The protein below binds the small molecule below.
Small molecule (SMILES): CC(=O)N[C@@H]1[C@@H](O)[C@H](O)[C@@H](CO)O[C@H]1O

Sequence of chain 1.C:
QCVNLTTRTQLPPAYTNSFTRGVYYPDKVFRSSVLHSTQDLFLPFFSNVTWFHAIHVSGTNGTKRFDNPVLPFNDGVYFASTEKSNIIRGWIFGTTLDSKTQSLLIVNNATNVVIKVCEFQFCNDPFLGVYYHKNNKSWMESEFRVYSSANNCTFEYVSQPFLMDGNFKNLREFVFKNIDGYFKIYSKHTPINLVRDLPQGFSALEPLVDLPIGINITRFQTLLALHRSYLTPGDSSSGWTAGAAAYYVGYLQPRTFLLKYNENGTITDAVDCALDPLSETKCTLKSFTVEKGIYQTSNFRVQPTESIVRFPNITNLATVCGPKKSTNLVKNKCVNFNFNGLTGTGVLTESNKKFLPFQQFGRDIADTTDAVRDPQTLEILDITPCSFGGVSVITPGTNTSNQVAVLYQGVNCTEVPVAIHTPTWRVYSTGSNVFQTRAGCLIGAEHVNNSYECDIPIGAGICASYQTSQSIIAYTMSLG

Binding-site contacts:
Ligand atom C4 contacts residue ASN603 of chain 1.C at 4.2 Å.
Ligand atom C7 contacts residue THR605 of chain 1.C at 3.7 Å.
Ligand atom O6 contacts residue ASN603 of chain 1.C at 4.1 Å.
Ligand atom C3 contacts residue ASN603 of chain 1.C at 3.8 Å.
Ligand atom O7 contacts residue ASN603 of chain 1.C at 4.3 Å.
Ligand atom N2 contacts residue ASN603 of chain 1.C at 2.8 Å (h-bond).
Ligand atom C2 contacts residue THR605 of chain 1.C at 4.3 Å.
Ligand atom C5 contacts residue ASN603 of chain 1.C at 3.7 Å.
Ligand atom C7 contacts residue ASN603 of chain 1.C at 3.8 Å.
Ligand atom C2 contacts residue ASN603 of chain 1.C at 2.4 Å.
Ligand atom N2 contacts residue THR605 of chain 1.C at 4.3 Å.
Ligand atom O5 contacts residue ASN603 of chain 1.C at 2.4 Å (h-bond).
Ligand atom C1 contacts residue ASN603 of chain 1.C at 1.4 Å.
Ligand atom C6 contacts residue ASN603 of chain 1.C at 4.3 Å.
Ligand atom O7 contacts residue THR605 of chain 1.C at 3.2 Å.